The small molecule below binds the protein below.
Small molecule (SMILES): CC(=O)N[C@@H]1[C@@H](O)[C@H](O)[C@@H](CO)O[C@H]1O

Sequence of chain 1.C:
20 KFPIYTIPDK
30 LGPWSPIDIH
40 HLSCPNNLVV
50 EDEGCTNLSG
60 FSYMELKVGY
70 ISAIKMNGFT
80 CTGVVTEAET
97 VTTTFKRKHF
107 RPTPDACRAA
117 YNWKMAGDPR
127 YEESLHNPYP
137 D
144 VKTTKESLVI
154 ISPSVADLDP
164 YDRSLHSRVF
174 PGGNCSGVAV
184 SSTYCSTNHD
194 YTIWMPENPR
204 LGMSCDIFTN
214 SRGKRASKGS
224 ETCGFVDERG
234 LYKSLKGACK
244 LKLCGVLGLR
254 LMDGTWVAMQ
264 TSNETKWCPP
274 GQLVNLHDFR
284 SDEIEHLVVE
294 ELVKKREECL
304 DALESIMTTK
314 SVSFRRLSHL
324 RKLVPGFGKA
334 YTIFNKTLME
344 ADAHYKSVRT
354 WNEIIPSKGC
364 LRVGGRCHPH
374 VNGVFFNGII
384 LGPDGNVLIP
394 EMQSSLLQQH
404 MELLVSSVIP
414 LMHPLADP

Binding-site contacts:
Ligand atom C1 contacts residue ASN266 of chain 1.C at 1.4 Å.
Ligand atom C7 contacts residue GLU267 of chain 1.C at 4.0 Å.
Ligand atom O7 contacts residue ASN266 of chain 1.C at 2.9 Å (h-bond).
Ligand atom C8 contacts residue SER265 of chain 1.C at 3.6 Å.
Ligand atom C8 contacts residue ASN266 of chain 1.C at 3.9 Å.
Ligand atom O7 contacts residue GLU267 of chain 1.C at 3.0 Å (salt-bridge).
Ligand atom N2 contacts residue ASN266 of chain 1.C at 3.0 Å (h-bond).
Ligand atom O5 contacts residue ASN266 of chain 1.C at 2.3 Å (h-bond).
Ligand atom C8 contacts residue GLU267 of chain 1.C at 3.8 Å.
Ligand atom C4 contacts residue ASN266 of chain 1.C at 4.2 Å.
Ligand atom C7 contacts residue ASN266 of chain 1.C at 3.1 Å.
Ligand atom C2 contacts residue ASN266 of chain 1.C at 2.5 Å.
Ligand atom C5 contacts residue ASN266 of chain 1.C at 3.6 Å.
Ligand atom C3 contacts residue ASN266 of chain 1.C at 3.8 Å.
Ligand atom C7 contacts residue SER265 of chain 1.C at 4.4 Å.